Sequence of chain 1.B:
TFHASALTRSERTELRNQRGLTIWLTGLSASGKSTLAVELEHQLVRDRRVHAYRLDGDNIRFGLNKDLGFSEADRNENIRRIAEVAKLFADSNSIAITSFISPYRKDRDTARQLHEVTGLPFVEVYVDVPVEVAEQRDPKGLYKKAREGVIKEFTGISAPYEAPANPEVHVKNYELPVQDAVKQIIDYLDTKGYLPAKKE

The protein below binds the small molecule below.
Small molecule (SMILES): Nc1ncnc2c1ncn2[C@@H]1O[C@H](CO[P](=O)(O)OS(=O)(=O)O)[C@@H](O)[C@H]1O

Binding-site contacts:
Ligand atom O3B contacts residue SER107 of chain 1.B at 3.5 Å (h-bond).
Ligand atom O1B contacts residue PHE105 of chain 1.B at 3.1 Å.
Ligand atom C3' contacts residue SER34 of chain 1.B at 3.6 Å.
Ligand atom N6 contacts residue ARG80 of chain 1.B at 3.7 Å.
Ligand atom O3' contacts residue SER34 of chain 1.B at 3.1 Å (h-bond).
Ligand atom C6 contacts residue ARG80 of chain 1.B at 3.4 Å.
Ligand atom O2B contacts residue ARG66 of chain 1.B at 3.0 Å (salt-bridge).
Ligand atom C6 contacts residue GLU164 of chain 1.B at 3.7 Å.
Ligand atom C2 contacts residue THR166 of chain 1.B at 3.8 Å.
Ligand atom C2 contacts residue ARG80 of chain 1.B at 3.4 Å.
Ligand atom C2 contacts residue ILE106 of chain 1.B at 3.7 Å (hydrophobic).
Ligand atom O1B contacts residue ILE106 of chain 1.B at 3.2 Å (h-bond).
Ligand atom O1B contacts residue ILE84 of chain 1.B at 3.4 Å.
Ligand atom C6 contacts residue PHE165 of chain 1.B at 3.8 Å (hydrophobic).
Ligand atom O1A contacts residue ILE106 of chain 1.B at 2.9 Å (h-bond).
Ligand atom O5' contacts residue ARG66 of chain 1.B at 3.8 Å.
Ligand atom PA contacts residue ARG66 of chain 1.B at 3.6 Å.
Ligand atom C2' contacts residue LEU153 of chain 1.B at 3.4 Å (hydrophobic).
Ligand atom O1B contacts residue SER107 of chain 1.B at 2.8 Å (h-bond).
Ligand atom O2' contacts residue LEU153 of chain 1.B at 2.9 Å.
Ligand atom O2A contacts residue PHE105 of chain 1.B at 3.0 Å.
Ligand atom O1A contacts residue PHE105 of chain 1.B at 3.0 Å.
Ligand atom N1 contacts residue THR166 of chain 1.B at 3.6 Å.
Ligand atom C8 contacts residue PHE75 of chain 1.B at 3.7 Å (hydrophobic).
Ligand atom O3A contacts residue ILE106 of chain 1.B at 3.7 Å.
Ligand atom N1 contacts residue ARG80 of chain 1.B at 2.9 Å (salt-bridge).
Ligand atom N7 contacts residue PHE75 of chain 1.B at 3.5 Å.
Ligand atom C5' contacts residue ILE106 of chain 1.B at 3.3 Å (hydrophobic).
Ligand atom O2B contacts residue ASN83 of chain 1.B at 2.8 Å (h-bond).
Ligand atom O2B contacts residue ARG80 of chain 1.B at 3.8 Å.
Ligand atom O2A contacts residue ASN83 of chain 1.B at 3.5 Å (h-bond).
Ligand atom SB contacts residue SER107 of chain 1.B at 3.7 Å.
Ligand atom O3B contacts residue PRO108 of chain 1.B at 3.1 Å.
Ligand atom O2A contacts residue ARG66 of chain 1.B at 2.8 Å (salt-bridge).
Ligand atom N1 contacts residue PHE165 of chain 1.B at 3.8 Å.
Ligand atom N1 contacts residue GLU164 of chain 1.B at 3.6 Å.
Ligand atom N3 contacts residue ILE106 of chain 1.B at 3.6 Å.
Ligand atom N6 contacts residue LYS163 of chain 1.B at 3.2 Å (salt-bridge).
Ligand atom N6 contacts residue GLU164 of chain 1.B at 2.9 Å (salt-bridge).
Ligand atom O3B contacts residue ARG80 of chain 1.B at 2.7 Å (salt-bridge).